Sequence of chain 2.A:
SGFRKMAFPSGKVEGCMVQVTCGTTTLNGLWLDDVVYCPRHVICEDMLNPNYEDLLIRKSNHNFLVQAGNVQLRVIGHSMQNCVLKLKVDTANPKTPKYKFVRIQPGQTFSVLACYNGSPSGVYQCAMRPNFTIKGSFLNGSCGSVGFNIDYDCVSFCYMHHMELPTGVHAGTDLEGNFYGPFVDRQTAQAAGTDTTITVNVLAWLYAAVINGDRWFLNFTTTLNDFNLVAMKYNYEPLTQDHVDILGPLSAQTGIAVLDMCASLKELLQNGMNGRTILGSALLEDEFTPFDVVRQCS

Binding-site contacts:
Ligand atom O2 contacts residue GLN189 of chain 2.A at 3.4 Å.
Ligand atom O3 contacts residue ASN142 of chain 2.A at 3.4 Å (h-bond).
Ligand atom C6 contacts residue MET165 of chain 2.A at 3.5 Å (hydrophobic).
Ligand atom C12 contacts residue PRO168 of chain 2.A at 3.7 Å (hydrophobic).
Ligand atom N4 contacts residue CYS145 of chain 2.A at 3.6 Å.
Ligand atom O1 contacts residue MET165 of chain 2.A at 3.3 Å.
Ligand atom O3 contacts residue GLY143 of chain 2.A at 2.9 Å (h-bond).
Ligand atom C16 contacts residue ASN142 of chain 2.A at 3.6 Å.
Ligand atom N5 contacts residue HIS163 of chain 2.A at 2.9 Å (h-bond).
Ligand atom C24 contacts residue PHE140 of chain 2.A at 3.3 Å (hydrophobic).
Ligand atom C20 contacts residue CYS145 of chain 2.A at 3.3 Å (hydrophobic).
Ligand atom C15 contacts residue CYS145 of chain 2.A at 3.4 Å (hydrophobic).
Ligand atom C17 contacts residue GLY143 of chain 2.A at 3.7 Å.
Ligand atom C23 contacts residue LEU141 of chain 2.A at 3.6 Å (hydrophobic).
Ligand atom O4 contacts residue THR26 of chain 2.A at 3.0 Å (h-bond).
Ligand atom C20 contacts residue ASN142 of chain 2.A at 3.7 Å.
Ligand atom C18 contacts residue MET49 of chain 2.A at 3.7 Å (hydrophobic).
Ligand atom C4 contacts residue HIS164 of chain 2.A at 3.7 Å.
Ligand atom O3 contacts residue SER144 of chain 2.A at 3.6 Å (h-bond).
Ligand atom C5 contacts residue MET165 of chain 2.A at 3.7 Å (hydrophobic).
Ligand atom N2 contacts residue THR26 of chain 2.A at 3.5 Å (h-bond).
Ligand atom N5 contacts residue SER144 of chain 2.A at 3.5 Å (h-bond).
Ligand atom C19 contacts residue THR26 of chain 2.A at 3.7 Å.
Ligand atom C23 contacts residue ASN142 of chain 2.A at 3.5 Å.
Ligand atom O1 contacts residue GLU166 of chain 2.A at 2.8 Å (salt-bridge).
Ligand atom C17 contacts residue ASN142 of chain 2.A at 3.3 Å.
Ligand atom O3 contacts residue CYS145 of chain 2.A at 3.3 Å (h-bond).
Ligand atom C11 contacts residue GLN192 of chain 2.A at 3.6 Å.
Ligand atom N1 contacts residue GLN189 of chain 2.A at 3.4 Å.
Ligand atom C25 contacts residue HIS163 of chain 2.A at 3.4 Å.
Ligand atom C24 contacts residue GLU166 of chain 2.A at 3.5 Å.
Ligand atom C11 contacts residue THR190 of chain 2.A at 3.4 Å.
Ligand atom CL1 contacts residue ASP187 of chain 2.A at 3.4 Å.
Ligand atom S1 contacts residue ALA191 of chain 2.A at 3.6 Å.
Ligand atom O4 contacts residue THR25 of chain 2.A at 3.0 Å.
Ligand atom S1 contacts residue THR190 of chain 2.A at 3.1 Å (h-bond).
Ligand atom C8 contacts residue GLU166 of chain 2.A at 3.4 Å.
Ligand atom C10 contacts residue THR190 of chain 2.A at 3.6 Å.
Ligand atom C11 contacts residue LEU167 of chain 2.A at 3.7 Å (hydrophobic).
Ligand atom N5 contacts residue GLU166 of chain 2.A at 3.6 Å.

This small molecule binds to this protein.
Small molecule (SMILES): Cc1scnc1COc1cc(Cl)cc(-c2cc(-c3c[nH]c(=O)[nH]c3=O)cn(-c3cccnc3)c2=O)c1